Sequence of chain 1.A:
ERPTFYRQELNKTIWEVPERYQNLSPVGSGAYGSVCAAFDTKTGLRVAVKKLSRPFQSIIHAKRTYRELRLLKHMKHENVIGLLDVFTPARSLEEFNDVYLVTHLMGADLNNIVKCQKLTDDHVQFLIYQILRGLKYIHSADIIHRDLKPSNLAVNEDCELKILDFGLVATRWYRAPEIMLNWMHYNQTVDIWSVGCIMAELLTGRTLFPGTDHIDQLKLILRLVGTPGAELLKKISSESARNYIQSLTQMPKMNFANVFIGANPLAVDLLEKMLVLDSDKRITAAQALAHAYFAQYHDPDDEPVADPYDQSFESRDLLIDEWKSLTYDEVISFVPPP

The protein below binds the small molecule below.
Small molecule (SMILES): CC(C)Nc1nc2ccc(-c3ocnc3-c3ccccc3F)cc2s1

Binding-site contacts:
Ligand atom C1 contacts residue LEU110 of chain 1.A at 3.7 Å (hydrophobic).
Ligand atom C2 contacts residue LEU110 of chain 1.A at 3.3 Å (hydrophobic).
Ligand atom C8 contacts residue ASP174 of chain 1.A at 3.7 Å.
Ligand atom N22 contacts residue MET115 of chain 1.A at 2.7 Å (h-bond).
Ligand atom C2 contacts residue VAL111 of chain 1.A at 3.7 Å (hydrophobic).
Ligand atom C19 contacts residue MET115 of chain 1.A at 3.1 Å (hydrophobic).
Ligand atom C7 contacts residue LEU173 of chain 1.A at 3.6 Å (hydrophobic).
Ligand atom C4 contacts residue THR112 of chain 1.A at 3.7 Å.
Ligand atom C12 contacts residue LYS59 of chain 1.A at 3.5 Å.
Ligand atom C5 contacts residue ALA57 of chain 1.A at 3.7 Å (hydrophobic).
Ligand atom C2 contacts residue THR112 of chain 1.A at 3.6 Å.
Ligand atom C15 contacts residue LEU173 of chain 1.A at 3.6 Å (hydrophobic).
Ligand atom C17 contacts residue VAL36 of chain 1.A at 3.4 Å (hydrophobic).
Ligand atom C4 contacts residue LEU173 of chain 1.A at 3.0 Å (hydrophobic).
Ligand atom C16 contacts residue MET115 of chain 1.A at 3.6 Å (hydrophobic).
Ligand atom S25 contacts residue TYR41 of chain 1.A at 3.6 Å.
Ligand atom C1 contacts residue LEU81 of chain 1.A at 3.3 Å (hydrophobic).
Ligand atom N20 contacts residue LYS59 of chain 1.A at 3.7 Å.
Ligand atom C16 contacts residue LEU114 of chain 1.A at 3.3 Å (hydrophobic).
Ligand atom C9 contacts residue LEU173 of chain 1.A at 3.2 Å (hydrophobic).
Ligand atom C5 contacts residue HIS113 of chain 1.A at 3.5 Å.
Ligand atom C7 contacts residue TYR41 of chain 1.A at 3.6 Å (hydrophobic).
Ligand atom C18 contacts residue GLY116 of chain 1.A at 3.7 Å.
Ligand atom F24 contacts residue LYS59 of chain 1.A at 3.3 Å.
Ligand atom O23 contacts residue TYR41 of chain 1.A at 3.3 Å.
Ligand atom C6 contacts residue THR112 of chain 1.A at 3.5 Å.
Ligand atom C6 contacts residue LYS59 of chain 1.A at 3.6 Å.
Ligand atom C3 contacts residue LEU81 of chain 1.A at 3.6 Å (hydrophobic).
Ligand atom N21 contacts residue MET115 of chain 1.A at 3.0 Å (h-bond).
Ligand atom C18 contacts residue ALA117 of chain 1.A at 3.5 Å (hydrophobic).
Ligand atom C6 contacts residue LEU110 of chain 1.A at 3.5 Å (hydrophobic).
Ligand atom F24 contacts residue VAL44 of chain 1.A at 2.9 Å.
Ligand atom N21 contacts residue LEU114 of chain 1.A at 3.2 Å.
Ligand atom N22 contacts residue LEU114 of chain 1.A at 3.1 Å.
Ligand atom C18 contacts residue MET115 of chain 1.A at 3.7 Å (hydrophobic).
Ligand atom C5 contacts residue LEU173 of chain 1.A at 3.4 Å (hydrophobic).
Ligand atom O23 contacts residue LEU173 of chain 1.A at 3.5 Å.
Ligand atom C19 contacts residue GLY116 of chain 1.A at 3.8 Å.
Ligand atom C6 contacts residue ALA57 of chain 1.A at 3.5 Å (hydrophobic).
Ligand atom S25 contacts residue VAL36 of chain 1.A at 3.7 Å.